Sequence of chain 1.C:
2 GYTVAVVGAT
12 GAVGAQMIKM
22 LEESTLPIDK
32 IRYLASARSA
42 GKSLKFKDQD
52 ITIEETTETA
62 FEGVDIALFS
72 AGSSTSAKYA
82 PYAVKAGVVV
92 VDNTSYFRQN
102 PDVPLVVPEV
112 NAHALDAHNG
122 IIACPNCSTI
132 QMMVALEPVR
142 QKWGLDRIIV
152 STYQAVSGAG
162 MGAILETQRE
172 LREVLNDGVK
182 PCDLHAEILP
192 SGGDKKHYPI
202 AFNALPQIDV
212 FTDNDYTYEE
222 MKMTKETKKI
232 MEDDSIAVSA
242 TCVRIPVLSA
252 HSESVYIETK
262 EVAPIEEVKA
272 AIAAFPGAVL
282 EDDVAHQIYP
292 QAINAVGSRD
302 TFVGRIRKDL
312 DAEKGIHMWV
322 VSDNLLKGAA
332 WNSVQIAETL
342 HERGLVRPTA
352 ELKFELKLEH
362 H

Binding-site contacts:
Ligand atom O contacts residue ILE209 of chain 1.C at 3.7 Å.
Ligand atom N contacts residue CYS128 of chain 1.C at 3.7 Å.
Ligand atom OXT contacts residue GLN155 of chain 1.C at 3.6 Å.
Ligand atom C contacts residue ILE209 of chain 1.C at 4.1 Å (hydrophobic).
Ligand atom NG contacts residue CYS128 of chain 1.C at 4.4 Å.
Ligand atom C contacts residue ARG245 of chain 1.C at 3.6 Å.
Ligand atom C contacts residue GLU220 of chain 1.C at 4.2 Å.
Ligand atom C contacts residue CYS128 of chain 1.C at 4.5 Å (hydrophobic).
Ligand atom CA contacts residue CYS128 of chain 1.C at 4.1 Å (hydrophobic).
Ligand atom CA contacts residue ASN127 of chain 1.C at 4.2 Å.
Ligand atom OXT contacts residue HIS252 of chain 1.C at 4.0 Å.
Ligand atom OXT contacts residue ILE209 of chain 1.C at 4.4 Å.
Ligand atom CA contacts residue GLY159 of chain 1.C at 3.8 Å.
Ligand atom OXT contacts residue ARG245 of chain 1.C at 3.2 Å (salt-bridge).
Ligand atom N contacts residue ASN127 of chain 1.C at 3.2 Å (h-bond).
Ligand atom C contacts residue GLY159 of chain 1.C at 3.5 Å.
Ligand atom O contacts residue GLY159 of chain 1.C at 3.6 Å (h-bond).
Ligand atom OXT contacts residue GLY159 of chain 1.C at 3.5 Å.
Ligand atom NG contacts residue ASN127 of chain 1.C at 3.7 Å.
Ligand atom CA contacts residue GLU220 of chain 1.C at 3.9 Å.
Ligand atom N contacts residue GLU220 of chain 1.C at 2.9 Å (salt-bridge).
Ligand atom C contacts residue GLN155 of chain 1.C at 4.5 Å.
Ligand atom CB contacts residue CYS128 of chain 1.C at 3.6 Å (hydrophobic).
Ligand atom CB contacts residue GLY159 of chain 1.C at 3.1 Å.
Ligand atom OXT contacts residue CYS128 of chain 1.C at 3.8 Å.
Ligand atom NG contacts residue GLY159 of chain 1.C at 3.9 Å.
Ligand atom OXT contacts residue ALA160 of chain 1.C at 4.4 Å.
Ligand atom C contacts residue ALA160 of chain 1.C at 4.2 Å (hydrophobic).
Ligand atom O contacts residue ARG245 of chain 1.C at 2.8 Å (salt-bridge).
Ligand atom CB contacts residue ASN127 of chain 1.C at 4.3 Å.
Ligand atom O contacts residue ALA160 of chain 1.C at 3.8 Å.
Ligand atom OXT contacts residue GLU220 of chain 1.C at 4.0 Å.

The protein below binds the small molecule below.
Small molecule (SMILES): NC[C@@H](N)C(=O)O